Sequence of chain 1.A:
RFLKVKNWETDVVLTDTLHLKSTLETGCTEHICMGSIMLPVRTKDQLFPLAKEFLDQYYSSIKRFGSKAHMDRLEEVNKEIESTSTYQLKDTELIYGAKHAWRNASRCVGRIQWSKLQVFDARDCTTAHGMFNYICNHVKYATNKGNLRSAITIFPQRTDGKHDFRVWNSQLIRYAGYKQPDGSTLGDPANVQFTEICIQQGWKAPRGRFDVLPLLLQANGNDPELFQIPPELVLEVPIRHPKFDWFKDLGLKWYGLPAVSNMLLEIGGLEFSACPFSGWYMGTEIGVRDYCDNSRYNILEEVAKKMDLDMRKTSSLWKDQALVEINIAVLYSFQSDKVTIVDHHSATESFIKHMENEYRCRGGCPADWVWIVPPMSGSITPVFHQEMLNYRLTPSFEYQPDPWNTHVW

A small-molecule ligand and the protein it binds are described below.
Small molecule (SMILES): CNCCc1cc(C#N)cc(OCc2ccc3c(C)cc(N)nc3c2)c1

Binding-site contacts:
Ligand atom C26 contacts residue HEM1 of chain 1.C at 3.9 Å.
Ligand atom C06 contacts residue HEM1 of chain 1.C at 3.5 Å.
Ligand atom N33 contacts residue HEM1 of chain 1.C at 3.2 Å (h-bond).
Ligand atom C02 contacts residue GLU296 of chain 1.A at 3.5 Å.
Ligand atom C02 contacts residue TRP291 of chain 1.A at 3.8 Å (hydrophobic).
Ligand atom C08 contacts residue HEM1 of chain 1.C at 3.4 Å.
Ligand atom N02 contacts residue PRO269 of chain 1.A at 3.6 Å.
Ligand atom N28 contacts residue TYR410 of chain 1.A at 3.4 Å.
Ligand atom C11 contacts residue HEM1 of chain 1.C at 3.3 Å.
Ligand atom O13 contacts residue VAL271 of chain 1.A at 3.8 Å.
Ligand atom C10 contacts residue HEM1 of chain 1.C at 3.6 Å.
Ligand atom N02 contacts residue TRP291 of chain 1.A at 2.8 Å (h-bond).
Ligand atom C02 contacts residue HEM1 of chain 1.C at 3.5 Å.
Ligand atom C34 contacts residue H4B1 of chain 1.D at 3.3 Å.
Ligand atom C07 contacts residue VAL271 of chain 1.A at 3.3 Å (hydrophobic).
Ligand atom N02 contacts residue TYR292 of chain 1.A at 3.4 Å.
Ligand atom N01 contacts residue GLU296 of chain 1.A at 2.6 Å (salt-bridge).
Ligand atom N02 contacts residue GLU296 of chain 1.A at 2.8 Å (salt-bridge).
Ligand atom C12 contacts residue HEM1 of chain 1.C at 3.4 Å.
Ligand atom C27 contacts residue TYR410 of chain 1.A at 3.3 Å (hydrophobic).
Ligand atom C31 contacts residue TRP382 of chain 1.A at 3.6 Å (hydrophobic).
Ligand atom C10 contacts residue GLU296 of chain 1.A at 3.4 Å.
Ligand atom N33 contacts residue H4B1 of chain 1.D at 2.7 Å (h-bond).
Ligand atom C27 contacts residue ASN273 of chain 1.A at 3.5 Å.
Ligand atom C07 contacts residue HEM1 of chain 1.C at 3.5 Å.
Ligand atom C03 contacts residue HEM1 of chain 1.C at 3.4 Å.
Ligand atom N02 contacts residue HEM1 of chain 1.C at 3.6 Å.
Ligand atom C24 contacts residue TYR410 of chain 1.A at 3.7 Å (hydrophobic).
Ligand atom C23 contacts residue TYR410 of chain 1.A at 3.6 Å (hydrophobic).
Ligand atom C02 contacts residue PRO269 of chain 1.A at 3.8 Å (hydrophobic).
Ligand atom N28 contacts residue MET274 of chain 1.A at 3.8 Å.
Ligand atom C06 contacts residue PHE288 of chain 1.A at 3.8 Å (hydrophobic).
Ligand atom N01 contacts residue HEM1 of chain 1.C at 3.6 Å.
Ligand atom C09 contacts residue GLU296 of chain 1.A at 3.4 Å.
Ligand atom C09 contacts residue HEM1 of chain 1.C at 3.4 Å.
Ligand atom C04 contacts residue HEM1 of chain 1.C at 3.7 Å.
Ligand atom C11 contacts residue GLY290 of chain 1.A at 3.6 Å.
Ligand atom N28 contacts residue ASN273 of chain 1.A at 3.0 Å (h-bond).
Ligand atom C06 contacts residue VAL271 of chain 1.A at 3.5 Å (hydrophobic).
Ligand atom C03 contacts residue PRO269 of chain 1.A at 3.8 Å (hydrophobic).